A protein and the small-molecule ligand that binds it are described below.
Small molecule (SMILES): CC(=O)N[C@H]1[C@H](O[C@H]2[C@H](O)[C@@H](NC(C)=O)CO[C@@H]2CO)O[C@H](CO)[C@@H](O)[C@@H]1O

Sequence of chain 55.M:
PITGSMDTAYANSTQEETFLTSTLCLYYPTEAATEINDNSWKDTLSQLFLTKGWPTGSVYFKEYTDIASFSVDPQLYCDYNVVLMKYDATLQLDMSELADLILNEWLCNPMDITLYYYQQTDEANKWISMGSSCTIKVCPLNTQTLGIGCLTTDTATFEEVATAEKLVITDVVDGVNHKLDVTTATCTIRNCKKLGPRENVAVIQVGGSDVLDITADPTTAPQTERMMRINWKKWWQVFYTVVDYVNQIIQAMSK

Binding-site contacts:
Ligand atom N2 contacts residue ASN12 of chain 55.M at 3.8 Å.
Ligand atom C7 contacts residue ASN12 of chain 55.M at 3.9 Å.
Ligand atom O5 contacts residue ASN12 of chain 55.M at 2.8 Å (h-bond).
Ligand atom C1 contacts residue ASN12 of chain 55.M at 2.2 Å.
Ligand atom O7 contacts residue ASN12 of chain 55.M at 3.6 Å.
Ligand atom C2 contacts residue ASN12 of chain 55.M at 3.3 Å.
Ligand atom C5 contacts residue ASN12 of chain 55.M at 4.2 Å.